A protein and the small-molecule ligand that binds it are described below.
Small molecule (SMILES): CC(=O)N[C@H]1[C@H](OC[C@H]2O[C@@H](O[C@H]3[C@H](O)[C@@H](O)[C@H](O)O[C@@H]3CO)[C@H](O)[C@@H](O[C@@H]3O[C@H](CO)[C@@H](O)[C@H](O[C@@H]4O[C@H](CO)[C@H](O)[C@H](O)[C@H]4O)[C@H]3NC(C)=O)[C@H]2O)O[C@H](CO)[C@@H](O)[C@@H]1O

Sequence of chain 1.C:
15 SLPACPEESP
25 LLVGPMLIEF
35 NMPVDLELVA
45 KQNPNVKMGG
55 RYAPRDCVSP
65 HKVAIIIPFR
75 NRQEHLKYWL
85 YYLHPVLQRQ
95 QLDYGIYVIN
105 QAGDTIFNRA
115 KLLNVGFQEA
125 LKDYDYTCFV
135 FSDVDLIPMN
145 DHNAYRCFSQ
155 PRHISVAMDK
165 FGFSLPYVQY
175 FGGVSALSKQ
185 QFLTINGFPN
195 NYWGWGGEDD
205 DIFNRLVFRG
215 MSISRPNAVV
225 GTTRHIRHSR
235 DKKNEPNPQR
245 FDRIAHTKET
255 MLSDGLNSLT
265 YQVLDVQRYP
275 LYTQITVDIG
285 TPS

Binding-site contacts:
Ligand atom O6 contacts residue TRP199 of chain 1.C at 3.5 Å.
Ligand atom C3 contacts residue ASP203 of chain 1.C at 3.3 Å.
Ligand atom O4 contacts residue GOL1 of chain 1.GA at 3.1 Å.
Ligand atom O3 contacts residue GOL1 of chain 1.GA at 3.1 Å.
Ligand atom O3 contacts residue GLY200 of chain 1.C at 3.5 Å.
Ligand atom O5 contacts residue TRP199 of chain 1.C at 3.8 Å.
Ligand atom O4 contacts residue ASP203 of chain 1.C at 2.9 Å (salt-bridge).
Ligand atom C7 contacts residue ASP204 of chain 1.C at 3.3 Å.
Ligand atom C6 contacts residue PHE165 of chain 1.C at 3.5 Å (hydrophobic).
Ligand atom C8 contacts residue GLY201 of chain 1.C at 3.6 Å.
Ligand atom O7 contacts residue ARG244 of chain 1.C at 2.9 Å (salt-bridge).
Ligand atom C8 contacts residue PHE245 of chain 1.C at 3.9 Å (hydrophobic).
Ligand atom O3 contacts residue GLY201 of chain 1.C at 2.9 Å (h-bond).
Ligand atom O5 contacts residue PHE245 of chain 1.C at 3.9 Å.
Ligand atom C2 contacts residue ARG244 of chain 1.C at 3.9 Å.
Ligand atom O3 contacts residue ASP203 of chain 1.C at 2.6 Å (salt-bridge).
Ligand atom N2 contacts residue GLY201 of chain 1.C at 3.6 Å.
Ligand atom O4 contacts residue TYR174 of chain 1.C at 3.6 Å.
Ligand atom C4 contacts residue ASP203 of chain 1.C at 3.6 Å.
Ligand atom O2 contacts residue PHE165 of chain 1.C at 3.6 Å.
Ligand atom O4 contacts residue PHE245 of chain 1.C at 3.9 Å.
Ligand atom O4 contacts residue ARG244 of chain 1.C at 3.3 Å (salt-bridge).
Ligand atom C4 contacts residue TRP199 of chain 1.C at 3.9 Å (hydrophobic).
Ligand atom O7 contacts residue TRP199 of chain 1.C at 3.9 Å.
Ligand atom C7 contacts residue ARG244 of chain 1.C at 3.8 Å.
Ligand atom O6 contacts residue PHE165 of chain 1.C at 3.7 Å.
Ligand atom N2 contacts residue ASP204 of chain 1.C at 2.6 Å (salt-bridge).
Ligand atom C5 contacts residue TYR171 of chain 1.C at 3.9 Å (hydrophobic).
Ligand atom C4 contacts residue GOL1 of chain 1.GA at 3.9 Å.
Ligand atom C3 contacts residue ASP204 of chain 1.C at 3.8 Å.
Ligand atom N2 contacts residue TYR171 of chain 1.C at 3.9 Å.
Ligand atom C3 contacts residue TYR171 of chain 1.C at 3.9 Å (hydrophobic).
Ligand atom C6 contacts residue TYR174 of chain 1.C at 3.8 Å (hydrophobic).
Ligand atom C8 contacts residue ASP204 of chain 1.C at 3.3 Å.
Ligand atom O3 contacts residue ARG244 of chain 1.C at 3.2 Å (salt-bridge).
Ligand atom O7 contacts residue GLY201 of chain 1.C at 3.9 Å.
Ligand atom C2 contacts residue ASP204 of chain 1.C at 3.6 Å.
Ligand atom O5 contacts residue TRP199 of chain 1.C at 3.9 Å.
Ligand atom C1 contacts residue TYR171 of chain 1.C at 3.5 Å (hydrophobic).
Ligand atom C7 contacts residue GLY201 of chain 1.C at 3.5 Å.